Binding-site contacts:
Ligand atom C2' contacts residue GLY274 of chain 1.A at 3.3 Å.
Ligand atom PA contacts residue MG1 of chain 1.F at 3.3 Å.
Ligand atom O3G contacts residue MG1 of chain 1.F at 2.1 Å.
Ligand atom O2B contacts residue ASP190 of chain 1.A at 3.8 Å.
Ligand atom PA contacts residue MG1 of chain 1.G at 3.5 Å.
Ligand atom C4 contacts residue ASP276 of chain 1.A at 3.6 Å.
Ligand atom C1' contacts residue TYR271 of chain 1.A at 3.4 Å (hydrophobic).
Ligand atom O3B contacts residue MG1 of chain 1.F at 3.4 Å.
Ligand atom PG contacts residue MG1 of chain 1.F at 3.2 Å.
Ligand atom O2B contacts residue MG1 of chain 1.F at 1.9 Å.
Ligand atom O2B contacts residue SER180 of chain 1.A at 3.1 Å (h-bond).
Ligand atom O1B contacts residue ARG183 of chain 1.A at 3.1 Å (salt-bridge).
Ligand atom N3A contacts residue MG1 of chain 1.F at 3.3 Å.
Ligand atom N3 contacts residue ASP276 of chain 1.A at 3.7 Å.
Ligand atom C2' contacts residue ASN279 of chain 1.A at 3.6 Å.
Ligand atom PB contacts residue MG1 of chain 1.F at 3.0 Å.
Ligand atom O2 contacts residue TYR271 of chain 1.A at 3.3 Å.
Ligand atom O2G contacts residue GLY189 of chain 1.A at 3.1 Å (h-bond).
Ligand atom O2A contacts residue ASP192 of chain 1.A at 2.9 Å (salt-bridge).
Ligand atom O2G contacts residue SER188 of chain 1.A at 3.7 Å.
Ligand atom O5' contacts residue MG1 of chain 1.G at 3.8 Å.
Ligand atom O3' contacts residue ARG183 of chain 1.A at 3.4 Å (salt-bridge).
Ligand atom O2A contacts residue ASP190 of chain 1.A at 3.0 Å (salt-bridge).
Ligand atom O2B contacts residue GLY179 of chain 1.A at 3.4 Å.
Ligand atom O3' contacts residue GLY274 of chain 1.A at 3.2 Å.
Ligand atom C5' contacts residue ASP192 of chain 1.A at 3.5 Å.
Ligand atom C2' contacts residue TYR271 of chain 1.A at 3.3 Å (hydrophobic).
Ligand atom O2 contacts residue ASN279 of chain 1.A at 2.8 Å (h-bond).
Ligand atom O2A contacts residue MG1 of chain 1.G at 2.4 Å.
Ligand atom O2G contacts residue SER180 of chain 1.A at 2.5 Å (h-bond).
Ligand atom C2' contacts residue ASP276 of chain 1.A at 3.7 Å.
Ligand atom C4' contacts residue PHE272 of chain 1.A at 3.5 Å (hydrophobic).
Ligand atom PG contacts residue SER180 of chain 1.A at 3.7 Å.
Ligand atom O2B contacts residue ASP192 of chain 1.A at 2.8 Å (salt-bridge).
Ligand atom O1B contacts residue SER180 of chain 1.A at 3.7 Å.
Ligand atom O2A contacts residue MG1 of chain 1.F at 2.2 Å.
Ligand atom O3G contacts residue ASP190 of chain 1.A at 2.7 Å (salt-bridge).
Ligand atom O3' contacts residue THR273 of chain 1.A at 3.6 Å (h-bond).
Ligand atom O2G contacts residue MG1 of chain 1.F at 3.8 Å.
Ligand atom O3' contacts residue SER275 of chain 1.A at 3.8 Å.

Sequence of chain 1.A:
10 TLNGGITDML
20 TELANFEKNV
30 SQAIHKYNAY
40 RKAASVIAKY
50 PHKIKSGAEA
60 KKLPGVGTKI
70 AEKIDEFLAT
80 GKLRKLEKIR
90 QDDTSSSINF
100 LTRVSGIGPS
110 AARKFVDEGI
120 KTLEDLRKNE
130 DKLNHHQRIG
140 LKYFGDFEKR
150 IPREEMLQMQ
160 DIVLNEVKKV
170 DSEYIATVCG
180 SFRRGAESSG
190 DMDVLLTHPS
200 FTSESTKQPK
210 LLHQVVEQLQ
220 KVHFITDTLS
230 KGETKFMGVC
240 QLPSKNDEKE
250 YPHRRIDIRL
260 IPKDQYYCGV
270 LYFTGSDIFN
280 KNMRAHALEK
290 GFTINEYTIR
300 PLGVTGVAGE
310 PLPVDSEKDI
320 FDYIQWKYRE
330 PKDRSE

The protein below binds the small molecule below.
Small molecule (SMILES): O=c1ccn([C@H]2C[C@H](O)[C@@H](CO[P](=O)(O)N[P](=O)(O)OP(=O)(O)O)O2)c(=O)[nH]1